Binding-site contacts:
Ligand atom C3 contacts residue ASN644 of chain 1.E at 3.8 Å.
Ligand atom C2 contacts residue ASN644 of chain 1.E at 2.4 Å.
Ligand atom C8 contacts residue GLN672 of chain 1.E at 4.3 Å.
Ligand atom C5 contacts residue ASN644 of chain 1.E at 3.7 Å.
Ligand atom N2 contacts residue ASN644 of chain 1.E at 2.9 Å (h-bond).
Ligand atom C4 contacts residue ASN644 of chain 1.E at 4.2 Å.
Ligand atom O5 contacts residue ASN644 of chain 1.E at 2.4 Å (h-bond).
Ligand atom O7 contacts residue ASN644 of chain 1.E at 4.3 Å.
Ligand atom C7 contacts residue ASN644 of chain 1.E at 3.8 Å.
Ligand atom C1 contacts residue ASN644 of chain 1.E at 1.4 Å.

Sequence of chain 1.E:
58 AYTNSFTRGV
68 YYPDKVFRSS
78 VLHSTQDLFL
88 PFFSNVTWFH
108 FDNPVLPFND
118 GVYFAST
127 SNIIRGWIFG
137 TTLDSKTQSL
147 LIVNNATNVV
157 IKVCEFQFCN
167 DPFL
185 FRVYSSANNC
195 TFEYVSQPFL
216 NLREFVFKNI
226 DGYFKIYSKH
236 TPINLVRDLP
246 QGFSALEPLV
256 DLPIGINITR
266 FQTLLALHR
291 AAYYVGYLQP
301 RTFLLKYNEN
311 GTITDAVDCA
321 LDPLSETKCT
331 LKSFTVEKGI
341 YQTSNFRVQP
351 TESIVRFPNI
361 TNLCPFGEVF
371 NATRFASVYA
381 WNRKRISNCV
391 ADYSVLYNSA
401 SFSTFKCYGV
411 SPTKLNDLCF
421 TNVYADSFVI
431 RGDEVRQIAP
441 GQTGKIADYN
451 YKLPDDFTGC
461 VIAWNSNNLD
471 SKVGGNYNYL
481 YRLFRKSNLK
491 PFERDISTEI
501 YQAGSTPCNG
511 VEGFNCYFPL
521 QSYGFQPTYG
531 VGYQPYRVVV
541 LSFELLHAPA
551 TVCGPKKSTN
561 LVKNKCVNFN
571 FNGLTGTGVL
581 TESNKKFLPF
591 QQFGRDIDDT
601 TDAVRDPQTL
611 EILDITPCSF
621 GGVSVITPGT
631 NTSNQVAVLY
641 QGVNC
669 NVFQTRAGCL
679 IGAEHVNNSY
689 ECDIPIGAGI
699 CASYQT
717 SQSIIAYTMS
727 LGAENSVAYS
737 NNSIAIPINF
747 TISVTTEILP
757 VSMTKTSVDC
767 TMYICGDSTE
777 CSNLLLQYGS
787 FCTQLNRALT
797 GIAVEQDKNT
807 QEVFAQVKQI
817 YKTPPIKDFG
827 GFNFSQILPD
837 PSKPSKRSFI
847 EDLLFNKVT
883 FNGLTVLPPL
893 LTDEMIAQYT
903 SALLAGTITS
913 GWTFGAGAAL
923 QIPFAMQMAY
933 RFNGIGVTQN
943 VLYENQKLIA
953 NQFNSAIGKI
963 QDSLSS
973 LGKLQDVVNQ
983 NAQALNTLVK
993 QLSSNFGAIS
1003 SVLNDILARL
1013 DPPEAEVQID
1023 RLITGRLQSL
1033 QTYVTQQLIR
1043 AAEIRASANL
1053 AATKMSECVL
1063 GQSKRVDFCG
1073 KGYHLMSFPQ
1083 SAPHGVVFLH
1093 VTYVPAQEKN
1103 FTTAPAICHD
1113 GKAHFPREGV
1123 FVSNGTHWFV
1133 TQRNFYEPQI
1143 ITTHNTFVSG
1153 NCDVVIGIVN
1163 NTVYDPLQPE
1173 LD

A protein and the small-molecule ligand that binds it are described below.
Small molecule (SMILES): CC(=O)N[C@@H]1[C@@H](O)[C@H](O)[C@@H](CO)O[C@H]1O